Sequence of chain 59.C:
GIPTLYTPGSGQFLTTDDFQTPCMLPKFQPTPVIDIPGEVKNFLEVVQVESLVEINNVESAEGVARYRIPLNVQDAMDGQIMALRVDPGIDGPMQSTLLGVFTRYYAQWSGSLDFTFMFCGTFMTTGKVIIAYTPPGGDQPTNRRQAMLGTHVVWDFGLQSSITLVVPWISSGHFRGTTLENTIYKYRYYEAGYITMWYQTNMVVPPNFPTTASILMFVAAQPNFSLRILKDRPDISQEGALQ

The small molecule below binds the protein below.
Small molecule (SMILES): NCC(=O)O

Sequence of chain 59.A:
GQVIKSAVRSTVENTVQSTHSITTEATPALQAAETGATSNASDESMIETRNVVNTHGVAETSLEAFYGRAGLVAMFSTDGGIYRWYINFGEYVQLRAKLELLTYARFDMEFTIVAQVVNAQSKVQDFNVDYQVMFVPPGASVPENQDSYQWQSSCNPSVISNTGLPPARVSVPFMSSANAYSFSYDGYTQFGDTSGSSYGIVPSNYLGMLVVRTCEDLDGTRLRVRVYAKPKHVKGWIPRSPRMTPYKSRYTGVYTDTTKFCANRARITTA

Binding-site contacts:
Ligand atom O contacts residue SER96 of chain 59.C at 3.6 Å.
Ligand atom CA contacts residue GLN95 of chain 59.C at 4.2 Å.
Ligand atom OXT contacts residue CYS1 of chain 59.E at 2.7 Å (h-bond).
Ligand atom C contacts residue MET247 of chain 59.A at 3.9 Å (hydrophobic).
Ligand atom CA contacts residue PHE264 of chain 59.A at 3.1 Å (hydrophobic).
Ligand atom OXT contacts residue ASP235 of chain 59.C at 2.9 Å (salt-bridge).
Ligand atom OXT contacts residue PHE264 of chain 59.A at 4.2 Å.
Ligand atom OXT contacts residue GLN95 of chain 59.C at 2.7 Å (h-bond).
Ligand atom N contacts residue PHE264 of chain 59.A at 3.5 Å (h-bond).
Ligand atom C contacts residue PHE264 of chain 59.A at 3.8 Å (hydrophobic).
Ligand atom CA contacts residue MET247 of chain 59.A at 4.1 Å (hydrophobic).
Ligand atom N contacts residue MET247 of chain 59.A at 3.8 Å.
Ligand atom C contacts residue CYS1 of chain 59.E at 2.8 Å (hydrophobic).
Ligand atom O contacts residue MET247 of chain 59.A at 3.4 Å (h-bond).
Ligand atom C contacts residue GLN95 of chain 59.C at 3.1 Å.
Ligand atom CA contacts residue CYS265 of chain 59.A at 4.4 Å (hydrophobic).
Ligand atom C contacts residue ASP235 of chain 59.C at 4.0 Å.
Ligand atom N contacts residue CYS1 of chain 59.E at 1.3 Å.
Ligand atom O contacts residue ASP235 of chain 59.C at 4.5 Å.
Ligand atom O contacts residue GLN95 of chain 59.C at 3.3 Å (h-bond).
Ligand atom O contacts residue PHE264 of chain 59.A at 3.9 Å.
Ligand atom O contacts residue CYS1 of chain 59.E at 3.7 Å.
Ligand atom CA contacts residue CYS1 of chain 59.E at 2.4 Å (hydrophobic).